A small-molecule ligand and the protein it binds are described below.
Small molecule (SMILES): Cc1cc(N)nc(CCc2cncc(CCc3cc(C)nc(N)c3)c2)c1

Sequence of chain 1.A:
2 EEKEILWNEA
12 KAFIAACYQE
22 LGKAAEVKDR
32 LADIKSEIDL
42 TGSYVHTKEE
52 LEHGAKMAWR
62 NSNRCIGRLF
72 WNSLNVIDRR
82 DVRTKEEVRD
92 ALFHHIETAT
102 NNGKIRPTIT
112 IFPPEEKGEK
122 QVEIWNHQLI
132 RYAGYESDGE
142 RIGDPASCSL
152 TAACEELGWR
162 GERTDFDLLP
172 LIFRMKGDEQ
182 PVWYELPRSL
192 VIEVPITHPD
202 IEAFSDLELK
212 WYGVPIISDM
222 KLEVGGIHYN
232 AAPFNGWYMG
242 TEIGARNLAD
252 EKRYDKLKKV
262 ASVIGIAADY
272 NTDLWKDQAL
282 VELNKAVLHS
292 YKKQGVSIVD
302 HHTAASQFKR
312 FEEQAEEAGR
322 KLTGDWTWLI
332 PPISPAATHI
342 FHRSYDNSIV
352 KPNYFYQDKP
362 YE

Binding-site contacts:
Ligand atom C21 contacts residue TRP329 of chain 1.A at 4.0 Å (hydrophobic).
Ligand atom C05 contacts residue HEM1 of chain 1.B at 3.8 Å.
Ligand atom N22 contacts residue ARG65 of chain 1.A at 3.5 Å (salt-bridge).
Ligand atom C04 contacts residue HEM1 of chain 1.B at 3.7 Å.
Ligand atom C17 contacts residue TRP329 of chain 1.A at 3.8 Å (hydrophobic).
Ligand atom N22 contacts residue HEM1 of chain 1.B at 3.0 Å (h-bond).
Ligand atom C07 contacts residue ILE218 of chain 1.A at 4.0 Å (hydrophobic).
Ligand atom C22 contacts residue HEM1 of chain 1.B at 3.7 Å.
Ligand atom N23 contacts residue TYR357 of chain 1.A at 3.5 Å.
Ligand atom C07 contacts residue PHE235 of chain 1.A at 3.6 Å (hydrophobic).
Ligand atom N01 contacts residue HEM1 of chain 1.B at 3.8 Å.
Ligand atom C21 contacts residue HEM1 of chain 1.B at 3.1 Å.
Ligand atom C21 contacts residue TYR357 of chain 1.A at 3.6 Å (hydrophobic).
Ligand atom N22 contacts residue TYR357 of chain 1.A at 3.6 Å.
Ligand atom C08 contacts residue GLU243 of chain 1.A at 3.9 Å.
Ligand atom C09 contacts residue ILE218 of chain 1.A at 3.6 Å (hydrophobic).
Ligand atom C14 contacts residue HEM1 of chain 1.B at 3.7 Å.
Ligand atom C03 contacts residue HEM1 of chain 1.B at 3.3 Å.
Ligand atom C25 contacts residue TYR357 of chain 1.A at 3.5 Å (hydrophobic).
Ligand atom C09 contacts residue GLU243 of chain 1.A at 3.9 Å.
Ligand atom C17 contacts residue HEM1 of chain 1.B at 3.1 Å.
Ligand atom C26 contacts residue HEM1 of chain 1.B at 4.0 Å.
Ligand atom C24 contacts residue TYR357 of chain 1.A at 3.5 Å (hydrophobic).
Ligand atom C15 contacts residue HEM1 of chain 1.B at 3.9 Å.
Ligand atom C27 contacts residue TYR357 of chain 1.A at 3.6 Å (hydrophobic).
Ligand atom C02 contacts residue GLU243 of chain 1.A at 3.5 Å.
Ligand atom C12 contacts residue GLN129 of chain 1.A at 3.8 Å.
Ligand atom C02 contacts residue HEM1 of chain 1.B at 3.7 Å.
Ligand atom C08 contacts residue HEM1 of chain 1.B at 3.6 Å.
Ligand atom C06 contacts residue GLU243 of chain 1.A at 3.8 Å.
Ligand atom C07 contacts residue GLY237 of chain 1.A at 4.0 Å.
Ligand atom C22 contacts residue TYR357 of chain 1.A at 3.4 Å (hydrophobic).
Ligand atom N02 contacts residue TRP238 of chain 1.A at 3.1 Å (h-bond).
Ligand atom C26 contacts residue TYR357 of chain 1.A at 3.7 Å (hydrophobic).
Ligand atom N02 contacts residue HEM1 of chain 1.B at 3.5 Å.
Ligand atom C05 contacts residue ILE218 of chain 1.A at 3.5 Å (hydrophobic).
Ligand atom N02 contacts residue GLU243 of chain 1.A at 2.5 Å (salt-bridge).
Ligand atom N01 contacts residue GLU243 of chain 1.A at 2.8 Å (salt-bridge).
Ligand atom C07 contacts residue HEM1 of chain 1.B at 3.4 Å.
Ligand atom C06 contacts residue HEM1 of chain 1.B at 3.8 Å.